The small molecule below binds the protein below.
Small molecule (SMILES): C[C@@H]1O[C@@H](O)[C@@H](O)[C@H](O)[C@@H]1O

Sequence of chain 1.B:
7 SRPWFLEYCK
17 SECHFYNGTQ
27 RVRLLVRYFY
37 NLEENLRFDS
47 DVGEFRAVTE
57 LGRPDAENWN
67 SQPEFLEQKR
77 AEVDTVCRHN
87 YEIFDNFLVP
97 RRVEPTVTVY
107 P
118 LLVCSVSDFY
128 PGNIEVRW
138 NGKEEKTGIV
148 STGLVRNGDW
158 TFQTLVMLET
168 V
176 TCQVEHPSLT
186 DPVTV

Binding-site contacts:
Ligand atom C3 contacts residue NAG1 of chain 1.F at 4.5 Å.
Ligand atom C2 contacts residue ASN23 of chain 1.B at 4.3 Å.
Ligand atom C6 contacts residue THR25 of chain 1.B at 3.5 Å.
Ligand atom O2 contacts residue NAG1 of chain 1.F at 3.8 Å.
Ligand atom C3 contacts residue GLY24 of chain 1.B at 4.2 Å.
Ligand atom O3 contacts residue TYR87 of chain 1.B at 3.5 Å (h-bond).
Ligand atom O3 contacts residue GLU3 of chain 1.A at 3.5 Å.
Ligand atom C6 contacts residue GLN26 of chain 1.B at 3.5 Å.
Ligand atom C5 contacts residue THR25 of chain 1.B at 4.1 Å.
Ligand atom O5 contacts residue NAG1 of chain 1.F at 2.8 Å (h-bond).
Ligand atom C5 contacts residue NAG1 of chain 1.F at 3.3 Å.
Ligand atom O3 contacts residue GLY24 of chain 1.B at 3.5 Å.
Ligand atom C4 contacts residue NAG1 of chain 1.F at 4.2 Å.
Ligand atom O2 contacts residue ILE1 of chain 1.A at 3.9 Å.
Ligand atom C4 contacts residue ASN23 of chain 1.B at 4.5 Å.
Ligand atom C4 contacts residue THR25 of chain 1.B at 3.8 Å.
Ligand atom O4 contacts residue THR25 of chain 1.B at 2.6 Å (h-bond).
Ligand atom O2 contacts residue GLU3 of chain 1.A at 3.9 Å.
Ligand atom O4 contacts residue GLY24 of chain 1.B at 2.9 Å.
Ligand atom C6 contacts residue NAG1 of chain 1.F at 2.8 Å.
Ligand atom O4 contacts residue GLN26 of chain 1.B at 4.0 Å.
Ligand atom O4 contacts residue NAG1 of chain 1.F at 4.2 Å.
Ligand atom C2 contacts residue NAG1 of chain 1.F at 3.4 Å.
Ligand atom O2 contacts residue ASN23 of chain 1.B at 4.0 Å.
Ligand atom C4 contacts residue GLY24 of chain 1.B at 4.0 Å.
Ligand atom C1 contacts residue NAG1 of chain 1.F at 2.9 Å.
Ligand atom O4 contacts residue ASN23 of chain 1.B at 3.3 Å (h-bond).

Sequence of chain 1.A:
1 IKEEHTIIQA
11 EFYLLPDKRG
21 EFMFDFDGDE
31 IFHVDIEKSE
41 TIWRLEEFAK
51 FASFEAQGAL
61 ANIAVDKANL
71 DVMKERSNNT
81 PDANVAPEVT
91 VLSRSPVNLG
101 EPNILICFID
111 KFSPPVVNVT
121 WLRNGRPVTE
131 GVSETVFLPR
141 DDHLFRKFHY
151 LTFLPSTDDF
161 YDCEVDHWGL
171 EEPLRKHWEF